Binding-site contacts:
Ligand atom C1 contacts residue ASN253 of chain 1.B at 1.4 Å.
Ligand atom C5 contacts residue SER255 of chain 1.B at 3.9 Å.
Ligand atom O5 contacts residue ASN253 of chain 1.B at 2.3 Å (h-bond).
Ligand atom O6 contacts residue ASN253 of chain 1.B at 4.4 Å.
Ligand atom C3 contacts residue ASN253 of chain 1.B at 3.8 Å.
Ligand atom C8 contacts residue THR240 of chain 1.B at 3.7 Å.
Ligand atom C1 contacts residue SER255 of chain 1.B at 3.8 Å.
Ligand atom C8 contacts residue THR239 of chain 1.B at 3.5 Å.
Ligand atom C7 contacts residue ASN253 of chain 1.B at 3.4 Å.
Ligand atom C2 contacts residue ASN253 of chain 1.B at 2.5 Å.
Ligand atom N2 contacts residue ASN253 of chain 1.B at 3.0 Å (h-bond).
Ligand atom C4 contacts residue ASN253 of chain 1.B at 4.2 Å.
Ligand atom C6 contacts residue SER255 of chain 1.B at 4.5 Å.
Ligand atom O5 contacts residue SER255 of chain 1.B at 3.8 Å.
Ligand atom O7 contacts residue ASN253 of chain 1.B at 3.4 Å (h-bond).
Ligand atom C8 contacts residue LEU236 of chain 1.B at 4.1 Å (hydrophobic).
Ligand atom C5 contacts residue ASN253 of chain 1.B at 3.6 Å.
Ligand atom O7 contacts residue LYS283 of chain 1.B at 4.0 Å.

The small molecule below binds the protein below.
Small molecule (SMILES): CC(=O)N[C@@H]1[C@@H](O)[C@H](O)[C@@H](CO)O[C@H]1O

Sequence of chain 1.B:
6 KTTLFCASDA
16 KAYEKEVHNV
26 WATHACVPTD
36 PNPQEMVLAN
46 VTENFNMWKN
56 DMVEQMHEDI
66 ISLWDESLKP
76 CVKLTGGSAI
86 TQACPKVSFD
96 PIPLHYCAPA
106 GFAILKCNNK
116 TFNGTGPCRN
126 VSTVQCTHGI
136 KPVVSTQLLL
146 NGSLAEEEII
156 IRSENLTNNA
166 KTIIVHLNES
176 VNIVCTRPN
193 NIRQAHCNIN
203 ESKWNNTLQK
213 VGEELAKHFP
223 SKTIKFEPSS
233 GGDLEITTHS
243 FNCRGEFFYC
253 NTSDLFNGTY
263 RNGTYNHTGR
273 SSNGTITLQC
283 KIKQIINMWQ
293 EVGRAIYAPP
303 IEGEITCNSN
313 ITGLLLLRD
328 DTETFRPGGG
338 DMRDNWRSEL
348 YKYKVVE